Binding-site contacts:
Ligand atom O2 contacts residue LYS53 of chain 1.B at 4.2 Å.
Ligand atom O5 contacts residue LYS53 of chain 1.B at 3.8 Å.
Ligand atom O6 contacts residue LYS53 of chain 1.B at 4.3 Å.
Ligand atom C4 contacts residue TRP54 of chain 1.B at 4.5 Å (hydrophobic).
Ligand atom C1 contacts residue LYS53 of chain 1.B at 3.5 Å.
Ligand atom O4 contacts residue TYR192 of chain 1.B at 3.8 Å.
Ligand atom C6 contacts residue LYS53 of chain 1.B at 4.1 Å.
Ligand atom C5 contacts residue LYS53 of chain 1.B at 4.2 Å.
Ligand atom C6 contacts residue TRP54 of chain 1.B at 3.4 Å (hydrophobic).
Ligand atom C2 contacts residue LYS162 of chain 1.B at 3.9 Å.
Ligand atom O3 contacts residue LYS162 of chain 1.B at 4.1 Å.
Ligand atom O2 contacts residue LYS162 of chain 1.B at 3.2 Å (salt-bridge).
Ligand atom C5 contacts residue TRP54 of chain 1.B at 3.8 Å (hydrophobic).
Ligand atom C3 contacts residue LYS162 of chain 1.B at 3.5 Å.
Ligand atom C6 contacts residue TYR192 of chain 1.B at 4.4 Å (hydrophobic).
Ligand atom O4 contacts residue TRP54 of chain 1.B at 4.2 Å.
Ligand atom C2 contacts residue LYS53 of chain 1.B at 4.4 Å.
Ligand atom O1 contacts residue LYS53 of chain 1.B at 4.2 Å.

This protein binds this small molecule.
Small molecule (SMILES): OC[C@H]1O[C@@H](O)[C@H](O)[C@@H](O)[C@@H]1O

Sequence of chain 1.B:
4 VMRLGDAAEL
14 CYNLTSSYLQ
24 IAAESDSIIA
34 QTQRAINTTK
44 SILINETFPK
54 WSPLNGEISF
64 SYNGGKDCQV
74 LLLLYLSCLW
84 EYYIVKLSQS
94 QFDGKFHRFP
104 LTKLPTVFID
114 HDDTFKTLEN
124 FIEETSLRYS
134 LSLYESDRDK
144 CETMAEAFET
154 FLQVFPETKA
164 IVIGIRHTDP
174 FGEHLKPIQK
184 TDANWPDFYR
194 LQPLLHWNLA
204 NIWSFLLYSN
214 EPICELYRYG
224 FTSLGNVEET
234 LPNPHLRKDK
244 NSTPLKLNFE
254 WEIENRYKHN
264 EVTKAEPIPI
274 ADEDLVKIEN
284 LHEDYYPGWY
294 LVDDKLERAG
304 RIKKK